This protein binds this small molecule.
Small molecule (SMILES): CC(C)(C)CC(=O)N1C[C@H](O)C[C@H]1C(=O)NCc1ccc(-c2cncs2)cc1

Binding-site contacts:
Ligand atom CAV contacts residue TYR47 of chain 1.L at 3.8 Å (hydrophobic).
Ligand atom CAC contacts residue TYR47 of chain 1.L at 3.7 Å (hydrophobic).
Ligand atom CAW contacts residue ILE58 of chain 1.L at 3.8 Å (hydrophobic).
Ligand atom CG contacts residue TRP37 of chain 1.L at 3.9 Å (hydrophobic).
Ligand atom CB contacts residue TRP66 of chain 1.L at 3.5 Å (hydrophobic).
Ligand atom CAC contacts residue TRP37 of chain 1.L at 3.8 Å (hydrophobic).
Ligand atom SAS contacts residue PHE25 of chain 1.L at 3.8 Å.
Ligand atom OD1 contacts residue SER60 of chain 1.L at 2.7 Å (h-bond).
Ligand atom SAS contacts residue ILE58 of chain 1.L at 3.9 Å.
Ligand atom CA contacts residue HIS59 of chain 1.L at 3.4 Å.
Ligand atom CD2 contacts residue HIS64 of chain 1.L at 3.8 Å.
Ligand atom C contacts residue HIS59 of chain 1.L at 3.6 Å.
Ligand atom NAQ contacts residue ARG56 of chain 1.L at 3.4 Å.
Ligand atom C contacts residue TYR47 of chain 1.L at 3.5 Å (hydrophobic).
Ligand atom CB contacts residue HIS59 of chain 1.L at 3.6 Å.
Ligand atom CG contacts residue HIS64 of chain 1.L at 3.6 Å.
Ligand atom CAM contacts residue HIS59 of chain 1.L at 3.9 Å.
Ligand atom CAW contacts residue TYR47 of chain 1.L at 3.7 Å (hydrophobic).
Ligand atom CAI contacts residue TYR47 of chain 1.L at 3.7 Å (hydrophobic).
Ligand atom CAG contacts residue TYR47 of chain 1.L at 3.7 Å (hydrophobic).
Ligand atom O contacts residue TYR47 of chain 1.L at 2.7 Å (h-bond).
Ligand atom CAI contacts residue ILE58 of chain 1.L at 3.5 Å (hydrophobic).
Ligand atom CD2 contacts residue TYR47 of chain 1.L at 3.5 Å (hydrophobic).
Ligand atom NAQ contacts residue PRO48 of chain 1.L at 3.7 Å.
Ligand atom CAK contacts residue LEU50 of chain 1.L at 3.8 Å (hydrophobic).
Ligand atom NAR contacts residue HIS59 of chain 1.L at 2.9 Å (h-bond).
Ligand atom CG contacts residue TYR47 of chain 1.L at 3.9 Å (hydrophobic).
Ligand atom OD1 contacts residue TYR61 of chain 1.L at 3.8 Å.
Ligand atom CAG contacts residue HIS59 of chain 1.L at 3.8 Å.
Ligand atom CAK contacts residue PRO48 of chain 1.L at 3.3 Å (hydrophobic).
Ligand atom CD2 contacts residue TRP37 of chain 1.L at 3.6 Å (hydrophobic).
Ligand atom CG contacts residue TRP66 of chain 1.L at 3.6 Å (hydrophobic).
Ligand atom CAX contacts residue ILE58 of chain 1.L at 3.7 Å (hydrophobic).
Ligand atom CAT contacts residue TYR61 of chain 1.L at 3.7 Å (hydrophobic).
Ligand atom CG contacts residue SER60 of chain 1.L at 3.8 Å.
Ligand atom N contacts residue TYR47 of chain 1.L at 3.7 Å.
Ligand atom CA contacts residue TYR47 of chain 1.L at 3.8 Å (hydrophobic).
Ligand atom OD1 contacts residue HIS64 of chain 1.L at 2.5 Å (h-bond).
Ligand atom CB contacts residue TYR47 of chain 1.L at 3.6 Å (hydrophobic).
Ligand atom OAD contacts residue TYR61 of chain 1.L at 3.5 Å.

Sequence of chain 1.L:
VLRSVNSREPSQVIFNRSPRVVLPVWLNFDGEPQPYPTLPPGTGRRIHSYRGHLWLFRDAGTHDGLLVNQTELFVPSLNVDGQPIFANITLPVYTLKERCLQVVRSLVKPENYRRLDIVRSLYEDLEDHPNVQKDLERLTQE